Sequence of chain 1.G:
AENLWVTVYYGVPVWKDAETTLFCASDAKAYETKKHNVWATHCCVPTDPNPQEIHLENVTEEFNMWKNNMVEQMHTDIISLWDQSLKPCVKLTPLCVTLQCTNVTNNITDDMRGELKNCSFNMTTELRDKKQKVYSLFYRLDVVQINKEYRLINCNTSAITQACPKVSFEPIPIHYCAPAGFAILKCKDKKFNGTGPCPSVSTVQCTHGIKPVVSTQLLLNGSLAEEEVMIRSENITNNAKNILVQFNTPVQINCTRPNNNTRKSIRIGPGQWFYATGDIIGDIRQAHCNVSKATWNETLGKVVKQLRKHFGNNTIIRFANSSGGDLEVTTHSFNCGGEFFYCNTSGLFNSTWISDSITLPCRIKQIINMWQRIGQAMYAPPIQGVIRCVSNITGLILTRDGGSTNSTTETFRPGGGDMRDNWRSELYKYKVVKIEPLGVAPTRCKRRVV

Binding-site contacts:
Ligand atom O5 contacts residue ARG162 of chain 1.A at 3.3 Å (salt-bridge).
Ligand atom C7 contacts residue ARG278 of chain 1.G at 4.2 Å.
Ligand atom O5 contacts residue ASN167 of chain 1.A at 2.5 Å (h-bond).
Ligand atom N2 contacts residue ARG278 of chain 1.G at 4.2 Å.
Ligand atom C7 contacts residue GLU126 of chain 1.G at 3.9 Å.
Ligand atom C8 contacts residue ARG278 of chain 1.G at 3.3 Å.
Ligand atom N2 contacts residue ASN167 of chain 1.A at 3.0 Å (h-bond).
Ligand atom C2 contacts residue ARG162 of chain 1.A at 4.0 Å.
Ligand atom C7 contacts residue ASN167 of chain 1.A at 3.5 Å.
Ligand atom O7 contacts residue GLU126 of chain 1.G at 3.7 Å.
Ligand atom C2 contacts residue ASN167 of chain 1.A at 2.6 Å.
Ligand atom C1 contacts residue ASN167 of chain 1.A at 1.5 Å.
Ligand atom C3 contacts residue ASN167 of chain 1.A at 4.0 Å.
Ligand atom C5 contacts residue ARG162 of chain 1.A at 4.2 Å.
Ligand atom O7 contacts residue ASN167 of chain 1.A at 3.4 Å (h-bond).
Ligand atom C1 contacts residue ARG162 of chain 1.A at 3.9 Å.
Ligand atom C6 contacts residue ARG162 of chain 1.A at 4.3 Å.
Ligand atom C5 contacts residue ASN167 of chain 1.A at 3.8 Å.
Ligand atom C4 contacts residue ASN167 of chain 1.A at 4.4 Å.
Ligand atom C4 contacts residue ARG162 of chain 1.A at 4.2 Å.
Ligand atom C8 contacts residue GLU126 of chain 1.G at 3.1 Å.

A small-molecule ligand and the protein it binds are described below.
Small molecule (SMILES): CC(=O)N[C@@H]1[C@@H](O)[C@H](O)[C@@H](CO)O[C@H]1O

Sequence of chain 1.A:
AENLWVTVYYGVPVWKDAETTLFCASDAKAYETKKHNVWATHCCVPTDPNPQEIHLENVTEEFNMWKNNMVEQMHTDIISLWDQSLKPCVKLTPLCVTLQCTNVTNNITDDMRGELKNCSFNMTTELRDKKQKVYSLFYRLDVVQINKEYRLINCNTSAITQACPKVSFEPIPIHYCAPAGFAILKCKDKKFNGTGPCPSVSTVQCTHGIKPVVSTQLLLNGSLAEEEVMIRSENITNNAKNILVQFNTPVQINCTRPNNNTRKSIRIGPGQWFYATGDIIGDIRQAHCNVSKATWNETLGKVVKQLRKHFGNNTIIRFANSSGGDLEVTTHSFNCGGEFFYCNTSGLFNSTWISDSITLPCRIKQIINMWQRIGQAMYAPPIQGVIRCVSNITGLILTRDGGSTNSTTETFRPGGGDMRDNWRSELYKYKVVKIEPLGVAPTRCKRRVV